Binding-site contacts:
Ligand atom C5 contacts residue TYR88 of chain 3.A at 4.2 Å (hydrophobic).
Ligand atom O5 contacts residue ASN57 of chain 3.A at 2.4 Å (h-bond).
Ligand atom C8 contacts residue GLU56 of chain 3.A at 3.8 Å.
Ligand atom C1 contacts residue TYR88 of chain 3.A at 4.1 Å (hydrophobic).
Ligand atom C8 contacts residue ASN57 of chain 3.A at 4.5 Å.
Ligand atom C1 contacts residue ASN57 of chain 3.A at 1.4 Å.
Ligand atom O6 contacts residue TYR88 of chain 3.A at 3.2 Å (h-bond).
Ligand atom C3 contacts residue ASN57 of chain 3.A at 3.8 Å.
Ligand atom C5 contacts residue ASN57 of chain 3.A at 3.6 Å.
Ligand atom C2 contacts residue ASN57 of chain 3.A at 2.5 Å.
Ligand atom N2 contacts residue ASN57 of chain 3.A at 3.0 Å (h-bond).
Ligand atom O5 contacts residue TYR88 of chain 3.A at 3.2 Å (h-bond).
Ligand atom O7 contacts residue ASN57 of chain 3.A at 3.3 Å (h-bond).
Ligand atom C6 contacts residue TYR88 of chain 3.A at 4.1 Å (hydrophobic).
Ligand atom C7 contacts residue ASN57 of chain 3.A at 3.3 Å.
Ligand atom C4 contacts residue ASN57 of chain 3.A at 4.2 Å.

A protein and the small-molecule ligand that binds it are described below.
Small molecule (SMILES): CC(=O)N[C@@H]1[C@@H](O)[C@H](O)[C@@H](CO)O[C@H]1O

Sequence of chain 3.A:
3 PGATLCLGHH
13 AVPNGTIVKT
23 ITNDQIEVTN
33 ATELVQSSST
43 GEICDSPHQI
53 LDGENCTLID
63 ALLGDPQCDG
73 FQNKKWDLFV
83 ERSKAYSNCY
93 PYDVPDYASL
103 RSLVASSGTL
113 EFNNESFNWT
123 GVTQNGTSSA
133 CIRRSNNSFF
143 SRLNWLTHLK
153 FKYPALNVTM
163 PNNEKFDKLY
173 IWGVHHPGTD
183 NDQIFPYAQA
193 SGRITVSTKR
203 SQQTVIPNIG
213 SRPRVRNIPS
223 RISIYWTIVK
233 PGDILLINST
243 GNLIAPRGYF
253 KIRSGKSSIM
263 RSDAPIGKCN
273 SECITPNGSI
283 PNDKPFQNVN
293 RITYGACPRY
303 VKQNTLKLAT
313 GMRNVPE